Sequence of chain 1.I:
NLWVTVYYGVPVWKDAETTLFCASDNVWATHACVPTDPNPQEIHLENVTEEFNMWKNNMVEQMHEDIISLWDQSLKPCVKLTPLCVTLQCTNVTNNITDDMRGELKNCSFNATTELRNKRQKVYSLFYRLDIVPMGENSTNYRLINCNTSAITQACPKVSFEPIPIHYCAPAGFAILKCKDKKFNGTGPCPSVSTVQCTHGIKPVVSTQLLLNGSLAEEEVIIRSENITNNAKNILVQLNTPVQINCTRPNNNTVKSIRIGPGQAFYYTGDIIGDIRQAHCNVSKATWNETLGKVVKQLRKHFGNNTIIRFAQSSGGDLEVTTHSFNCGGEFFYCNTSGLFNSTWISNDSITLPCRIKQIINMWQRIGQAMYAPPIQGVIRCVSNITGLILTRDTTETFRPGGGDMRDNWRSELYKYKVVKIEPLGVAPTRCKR

The protein below binds the small molecule below.
Small molecule (SMILES): CC(=O)N[C@@H]1[C@@H](O)[C@H](O)[C@@H](CO)O[C@H]1O

Binding-site contacts:
Ligand atom C8 contacts residue LYS296 of chain 1.I at 4.2 Å.
Ligand atom O7 contacts residue ASN300 of chain 1.I at 3.2 Å (h-bond).
Ligand atom C1 contacts residue ASN300 of chain 1.I at 1.5 Å.
Ligand atom C6 contacts residue TRP356 of chain 1.I at 4.0 Å (hydrophobic).
Ligand atom C5 contacts residue ASN300 of chain 1.I at 3.9 Å.
Ligand atom O5 contacts residue ASN300 of chain 1.I at 2.5 Å (h-bond).
Ligand atom C2 contacts residue ASN300 of chain 1.I at 2.5 Å.
Ligand atom C8 contacts residue ASN300 of chain 1.I at 4.1 Å.
Ligand atom C7 contacts residue ASN300 of chain 1.I at 3.2 Å.
Ligand atom C5 contacts residue TRP356 of chain 1.I at 4.1 Å (hydrophobic).
Ligand atom C1 contacts residue TRP356 of chain 1.I at 4.0 Å (hydrophobic).
Ligand atom N2 contacts residue ASN300 of chain 1.I at 2.8 Å (h-bond).
Ligand atom C4 contacts residue ASN300 of chain 1.I at 4.4 Å.
Ligand atom O5 contacts residue TRP356 of chain 1.I at 3.6 Å.
Ligand atom C3 contacts residue ASN300 of chain 1.I at 3.9 Å.